Sequence of chain 1.B:
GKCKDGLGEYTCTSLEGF

Sequence of chain 1.A:
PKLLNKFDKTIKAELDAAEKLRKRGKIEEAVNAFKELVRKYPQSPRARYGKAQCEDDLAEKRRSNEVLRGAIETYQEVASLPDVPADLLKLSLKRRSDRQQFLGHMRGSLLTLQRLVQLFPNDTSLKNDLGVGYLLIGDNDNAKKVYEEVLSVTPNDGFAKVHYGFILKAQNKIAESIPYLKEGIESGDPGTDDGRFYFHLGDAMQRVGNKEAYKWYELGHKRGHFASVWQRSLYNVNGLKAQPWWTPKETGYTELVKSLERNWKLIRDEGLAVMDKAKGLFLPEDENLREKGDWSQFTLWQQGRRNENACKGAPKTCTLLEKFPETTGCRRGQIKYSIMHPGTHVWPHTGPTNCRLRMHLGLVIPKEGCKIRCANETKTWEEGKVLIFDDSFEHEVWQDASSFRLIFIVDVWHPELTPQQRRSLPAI

Binding-site contacts:
Ligand atom C03 contacts residue HIS361 of chain 1.A at 4.2 Å.
Ligand atom C01 contacts residue ARG359 of chain 1.A at 3.3 Å.
Ligand atom O04 contacts residue TRP296 of chain 1.A at 4.2 Å.
Ligand atom O03 contacts residue MN1 of chain 1.C at 4.0 Å.
Ligand atom O02 contacts residue HIS396 of chain 1.A at 3.3 Å (h-bond).
Ligand atom O01 contacts residue MN1 of chain 1.C at 2.3 Å.
Ligand atom C01 contacts residue MN1 of chain 1.C at 2.9 Å.
Ligand atom C07 contacts residue VAL347 of chain 1.A at 4.3 Å (hydrophobic).
Ligand atom C06 contacts residue TRP296 of chain 1.A at 2.9 Å (hydrophobic).
Ligand atom C07 contacts residue MET341 of chain 1.A at 3.7 Å (hydrophobic).
Ligand atom O03 contacts residue HIS361 of chain 1.A at 3.3 Å (h-bond).
Ligand atom C05 contacts residue SER339 of chain 1.A at 3.8 Å.
Ligand atom C05 contacts residue ARG406 of chain 1.A at 3.3 Å.
Ligand atom C06 contacts residue SER339 of chain 1.A at 3.6 Å.
Ligand atom C04 contacts residue TRP296 of chain 1.A at 4.2 Å (hydrophobic).
Ligand atom O03 contacts residue ARG359 of chain 1.A at 3.1 Å (salt-bridge).
Ligand atom O04 contacts residue ARG406 of chain 1.A at 2.5 Å (salt-bridge).
Ligand atom C01 contacts residue HIS361 of chain 1.A at 3.9 Å.
Ligand atom O04 contacts residue MET341 of chain 1.A at 4.2 Å.
Ligand atom C04 contacts residue MET341 of chain 1.A at 4.0 Å (hydrophobic).
Ligand atom C01 contacts residue PHE390 of chain 1.A at 4.1 Å (hydrophobic).
Ligand atom O05 contacts residue TRP382 of chain 1.A at 4.1 Å.
Ligand atom O04 contacts residue ILE408 of chain 1.A at 3.6 Å.
Ligand atom C02 contacts residue MN1 of chain 1.C at 3.0 Å.
Ligand atom C04 contacts residue SER339 of chain 1.A at 4.3 Å.
Ligand atom O01 contacts residue HIS350 of chain 1.A at 3.5 Å (h-bond).
Ligand atom C07 contacts residue VAL398 of chain 1.A at 3.5 Å (hydrophobic).
Ligand atom O05 contacts residue ILE408 of chain 1.A at 4.0 Å.
Ligand atom O05 contacts residue MET341 of chain 1.A at 3.4 Å.
Ligand atom O02 contacts residue MN1 of chain 1.C at 2.3 Å.
Ligand atom O02 contacts residue PHE390 of chain 1.A at 3.3 Å.
Ligand atom C05 contacts residue MET341 of chain 1.A at 3.7 Å (hydrophobic).
Ligand atom O05 contacts residue ARG406 of chain 1.A at 2.6 Å (salt-bridge).
Ligand atom C05 contacts residue ILE408 of chain 1.A at 4.0 Å (hydrophobic).
Ligand atom O03 contacts residue ILE410 of chain 1.A at 4.1 Å.
Ligand atom C02 contacts residue ASP18 of chain 1.B at 4.2 Å.
Ligand atom O04 contacts residue SER339 of chain 1.A at 2.6 Å (h-bond).
Ligand atom C06 contacts residue MET341 of chain 1.A at 3.8 Å (hydrophobic).
Ligand atom O02 contacts residue ARG359 of chain 1.A at 3.0 Å (salt-bridge).
Ligand atom O01 contacts residue HIS396 of chain 1.A at 3.6 Å.

The protein below binds the small molecule below.
Small molecule (SMILES): CC(C)(CC(=O)C(=O)O)C(=O)O